Sequence of chain 1.B:
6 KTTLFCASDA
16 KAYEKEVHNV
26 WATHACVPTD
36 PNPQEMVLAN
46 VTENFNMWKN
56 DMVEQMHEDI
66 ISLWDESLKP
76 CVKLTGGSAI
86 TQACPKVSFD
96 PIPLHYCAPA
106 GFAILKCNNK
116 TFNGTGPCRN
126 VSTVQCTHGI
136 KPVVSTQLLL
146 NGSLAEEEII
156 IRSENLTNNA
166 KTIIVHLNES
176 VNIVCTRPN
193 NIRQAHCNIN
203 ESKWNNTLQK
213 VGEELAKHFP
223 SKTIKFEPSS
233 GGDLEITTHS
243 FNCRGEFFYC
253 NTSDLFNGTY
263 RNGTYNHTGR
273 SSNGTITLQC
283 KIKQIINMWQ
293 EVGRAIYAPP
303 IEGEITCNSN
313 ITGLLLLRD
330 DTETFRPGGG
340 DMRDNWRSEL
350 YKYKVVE

This small molecule binds to this protein.
Small molecule (SMILES): CC(=O)N[C@@H]1[C@@H](O)[C@H](O)[C@@H](CO)O[C@H]1O

Binding-site contacts:
Ligand atom O5 contacts residue ARG272 of chain 1.B at 4.2 Å.
Ligand atom O6 contacts residue ASP256 of chain 1.B at 2.7 Å (salt-bridge).
Ligand atom C1 contacts residue SER255 of chain 1.B at 4.1 Å.
Ligand atom O7 contacts residue PRO230 of chain 1.B at 3.6 Å.
Ligand atom O5 contacts residue ASN259 of chain 1.B at 2.4 Å (h-bond).
Ligand atom C1 contacts residue ASN259 of chain 1.B at 1.4 Å.
Ligand atom C1 contacts residue THR270 of chain 1.B at 3.7 Å.
Ligand atom N2 contacts residue ASN259 of chain 1.B at 2.7 Å (h-bond).
Ligand atom C5 contacts residue THR270 of chain 1.B at 4.3 Å.
Ligand atom C2 contacts residue SER255 of chain 1.B at 4.4 Å.
Ligand atom O5 contacts residue SER255 of chain 1.B at 4.4 Å.
Ligand atom C5 contacts residue ASP256 of chain 1.B at 4.5 Å.
Ligand atom C1 contacts residue GLY271 of chain 1.B at 4.1 Å.
Ligand atom O5 contacts residue ASP256 of chain 1.B at 3.6 Å (salt-bridge).
Ligand atom O5 contacts residue GLY271 of chain 1.B at 3.9 Å.
Ligand atom C8 contacts residue ASN259 of chain 1.B at 3.8 Å.
Ligand atom O6 contacts residue GLY271 of chain 1.B at 4.4 Å.
Ligand atom C3 contacts residue ASN259 of chain 1.B at 3.8 Å.
Ligand atom C4 contacts residue ASN259 of chain 1.B at 4.2 Å.
Ligand atom C7 contacts residue ASN259 of chain 1.B at 3.6 Å.
Ligand atom O6 contacts residue ARG272 of chain 1.B at 3.2 Å.
Ligand atom C2 contacts residue ASN259 of chain 1.B at 2.5 Å.
Ligand atom C6 contacts residue ARG272 of chain 1.B at 4.0 Å.
Ligand atom C6 contacts residue ASP256 of chain 1.B at 4.0 Å.
Ligand atom C5 contacts residue ASN259 of chain 1.B at 3.7 Å.
Ligand atom O5 contacts residue THR270 of chain 1.B at 3.8 Å.
Ligand atom C7 contacts residue PRO230 of chain 1.B at 3.8 Å (hydrophobic).
Ligand atom C8 contacts residue GLU229 of chain 1.B at 4.1 Å.
Ligand atom C8 contacts residue PRO230 of chain 1.B at 3.6 Å (hydrophobic).